Binding-site contacts:
Ligand atom C1 contacts residue ASN39 of chain 1.B at 3.9 Å.
Ligand atom N8 contacts residue PHE182 of chain 1.B at 4.0 Å.
Ligand atom C4 contacts residue ARG44 of chain 1.B at 3.9 Å.
Ligand atom C4 contacts residue LYS57 of chain 1.B at 4.3 Å.
Ligand atom O4 contacts residue ARG44 of chain 1.B at 4.2 Å.
Ligand atom N8 contacts residue GLU219 of chain 1.B at 3.7 Å.
Ligand atom C1 contacts residue PHE182 of chain 1.B at 3.8 Å (hydrophobic).
Ligand atom C2 contacts residue PHE182 of chain 1.B at 4.1 Å (hydrophobic).
Ligand atom C5 contacts residue LYS57 of chain 1.B at 4.0 Å.
Ligand atom C5 contacts residue ASN39 of chain 1.B at 3.7 Å.
Ligand atom O7 contacts residue ASP267 of chain 1.B at 3.5 Å (salt-bridge).
Ligand atom C8 contacts residue PHE182 of chain 1.B at 3.6 Å (hydrophobic).
Ligand atom O4 contacts residue MET258 of chain 1.B at 4.2 Å.
Ligand atom C7 contacts residue PHE182 of chain 1.B at 3.9 Å (hydrophobic).
Ligand atom C3 contacts residue ARG44 of chain 1.B at 3.4 Å.
Ligand atom C4 contacts residue ASN39 of chain 1.B at 3.9 Å.
Ligand atom C6 contacts residue TYR35 of chain 1.B at 3.8 Å (hydrophobic).
Ligand atom O4 contacts residue LYS57 of chain 1.B at 3.8 Å.
Ligand atom C5 contacts residue TYR40 of chain 1.B at 4.0 Å (hydrophobic).
Ligand atom C2 contacts residue ASP267 of chain 1.B at 3.7 Å.
Ligand atom C3 contacts residue MET258 of chain 1.B at 3.7 Å (hydrophobic).
Ligand atom O7 contacts residue ASN39 of chain 1.B at 4.2 Å.
Ligand atom C3 contacts residue ASN39 of chain 1.B at 4.1 Å.
Ligand atom O4 contacts residue VAL53 of chain 1.B at 3.7 Å.
Ligand atom C2 contacts residue ARG44 of chain 1.B at 3.8 Å.
Ligand atom C2 contacts residue ASN39 of chain 1.B at 4.1 Å.
Ligand atom C1 contacts residue ASP267 of chain 1.B at 4.3 Å.
Ligand atom C6 contacts residue ASN39 of chain 1.B at 3.7 Å.
Ligand atom C2 contacts residue VAL269 of chain 1.B at 4.3 Å (hydrophobic).
Ligand atom C3 contacts residue ASP267 of chain 1.B at 4.2 Å.
Ligand atom C7 contacts residue GLU219 of chain 1.B at 3.5 Å.
Ligand atom N8 contacts residue ALA186 of chain 1.B at 4.2 Å.
Ligand atom C5 contacts residue PHE182 of chain 1.B at 3.6 Å (hydrophobic).
Ligand atom N8 contacts residue TYR222 of chain 1.B at 3.5 Å.
Ligand atom C6 contacts residue PHE182 of chain 1.B at 3.7 Å (hydrophobic).
Ligand atom C8 contacts residue TYR35 of chain 1.B at 3.6 Å (hydrophobic).
Ligand atom C2 contacts residue GLU219 of chain 1.B at 4.1 Å.
Ligand atom O7 contacts residue TYR222 of chain 1.B at 3.4 Å.
Ligand atom C4 contacts residue PHE182 of chain 1.B at 4.0 Å (hydrophobic).
Ligand atom O7 contacts residue GLU219 of chain 1.B at 2.9 Å (salt-bridge).

Sequence of chain 1.B:
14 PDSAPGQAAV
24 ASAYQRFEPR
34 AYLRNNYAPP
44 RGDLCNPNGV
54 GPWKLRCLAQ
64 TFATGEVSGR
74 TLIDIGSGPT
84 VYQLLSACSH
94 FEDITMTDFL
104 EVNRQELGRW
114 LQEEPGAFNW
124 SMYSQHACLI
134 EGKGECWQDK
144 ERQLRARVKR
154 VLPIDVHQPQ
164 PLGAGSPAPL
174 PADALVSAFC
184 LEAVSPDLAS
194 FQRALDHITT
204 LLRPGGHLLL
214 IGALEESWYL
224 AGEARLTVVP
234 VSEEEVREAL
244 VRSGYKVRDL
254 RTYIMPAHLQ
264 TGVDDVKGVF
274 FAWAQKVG

The small molecule below binds the protein below.
Small molecule (SMILES): NC[C@H](O)c1ccc(O)cc1